A small-molecule ligand and the protein it binds are described below.
Small molecule (SMILES): CNC(=O)CNc1cnc2ccc(-c3ccc(OC)c(OC)c3)cc2n1

Sequence of chain 1.B:
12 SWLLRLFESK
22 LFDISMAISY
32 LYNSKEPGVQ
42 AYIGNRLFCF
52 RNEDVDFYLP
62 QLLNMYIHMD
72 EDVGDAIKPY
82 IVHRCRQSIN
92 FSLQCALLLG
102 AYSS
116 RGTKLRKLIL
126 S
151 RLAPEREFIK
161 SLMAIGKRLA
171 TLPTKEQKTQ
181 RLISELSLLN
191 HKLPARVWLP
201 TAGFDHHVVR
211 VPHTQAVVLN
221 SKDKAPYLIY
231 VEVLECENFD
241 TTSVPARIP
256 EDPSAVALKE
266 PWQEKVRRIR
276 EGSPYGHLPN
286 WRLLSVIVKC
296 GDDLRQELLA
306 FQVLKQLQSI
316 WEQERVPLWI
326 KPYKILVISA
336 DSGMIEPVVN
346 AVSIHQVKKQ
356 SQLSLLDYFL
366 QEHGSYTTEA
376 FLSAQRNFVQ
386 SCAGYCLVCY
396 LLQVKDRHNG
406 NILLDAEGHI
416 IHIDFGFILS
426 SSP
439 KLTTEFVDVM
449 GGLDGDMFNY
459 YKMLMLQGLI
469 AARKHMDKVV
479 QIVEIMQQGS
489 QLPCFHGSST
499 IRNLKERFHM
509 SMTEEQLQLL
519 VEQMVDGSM

Binding-site contacts:
Ligand atom OAD contacts residue LYS294 of chain 1.B at 3.7 Å.
Ligand atom CAA contacts residue PRO226 of chain 1.B at 3.9 Å (hydrophobic).
Ligand atom CAZ contacts residue VAL343 of chain 1.B at 3.4 Å (hydrophobic).
Ligand atom CAB contacts residue ASP297 of chain 1.B at 3.7 Å.
Ligand atom O contacts residue LEU228 of chain 1.B at 3.8 Å.
Ligand atom CAJ contacts residue ILE340 of chain 1.B at 3.7 Å (hydrophobic).
Ligand atom NAY contacts residue VAL343 of chain 1.B at 3.1 Å (h-bond).
Ligand atom CAW contacts residue TYR328 of chain 1.B at 3.9 Å (hydrophobic).
Ligand atom CAN contacts residue ILE340 of chain 1.B at 3.9 Å (hydrophobic).
Ligand atom CAB contacts residue ASP419 of chain 1.B at 3.2 Å.
Ligand atom CAH contacts residue ILE340 of chain 1.B at 3.5 Å (hydrophobic).
Ligand atom CAZ contacts residue LEU408 of chain 1.B at 3.2 Å (hydrophobic).
Ligand atom OAD contacts residue ASP297 of chain 1.B at 3.8 Å.
Ligand atom N contacts residue LEU408 of chain 1.B at 3.9 Å.
Ligand atom CAV contacts residue LEU219 of chain 1.B at 3.5 Å (hydrophobic).
Ligand atom CAJ contacts residue GLU302 of chain 1.B at 4.0 Å.
Ligand atom NAY contacts residue PRO342 of chain 1.B at 3.5 Å.
Ligand atom CAN contacts residue TYR328 of chain 1.B at 3.8 Å (hydrophobic).
Ligand atom CAQ contacts residue LEU408 of chain 1.B at 3.3 Å (hydrophobic).
Ligand atom OAC contacts residue LYS294 of chain 1.B at 3.6 Å.
Ligand atom CAW contacts residue PRO342 of chain 1.B at 3.8 Å (hydrophobic).
Ligand atom CAQ contacts residue ALA346 of chain 1.B at 3.7 Å (hydrophobic).
Ligand atom CAZ contacts residue ALA346 of chain 1.B at 4.0 Å (hydrophobic).
Ligand atom N contacts residue ALA346 of chain 1.B at 2.6 Å (h-bond).
Ligand atom CAH contacts residue ASP419 of chain 1.B at 3.9 Å.
Ligand atom CAF contacts residue ILE340 of chain 1.B at 3.8 Å (hydrophobic).
Ligand atom CAZ contacts residue PRO342 of chain 1.B at 3.8 Å (hydrophobic).
Ligand atom CAV contacts residue ILE292 of chain 1.B at 3.9 Å (hydrophobic).
Ligand atom CAX contacts residue PRO342 of chain 1.B at 3.7 Å (hydrophobic).
Ligand atom CAA contacts residue LYS294 of chain 1.B at 3.1 Å.
Ligand atom CAH contacts residue GLU302 of chain 1.B at 3.6 Å.
Ligand atom NAY contacts residue LEU408 of chain 1.B at 3.5 Å.
Ligand atom CAX contacts residue LEU408 of chain 1.B at 3.7 Å (hydrophobic).
Ligand atom CAL contacts residue ILE418 of chain 1.B at 3.8 Å (hydrophobic).
Ligand atom CAJ contacts residue TYR328 of chain 1.B at 3.7 Å (hydrophobic).
Ligand atom O contacts residue PRO342 of chain 1.B at 4.0 Å.
Ligand atom CA contacts residue ALA346 of chain 1.B at 3.4 Å (hydrophobic).
Ligand atom CAO contacts residue LEU408 of chain 1.B at 3.8 Å (hydrophobic).
Ligand atom CAV contacts residue LEU228 of chain 1.B at 3.7 Å (hydrophobic).
Ligand atom NAP contacts residue LEU408 of chain 1.B at 3.5 Å.